Binding-site contacts:
Ligand atom C1 contacts residue THR156 of chain 13.E at 3.4 Å.
Ligand atom O5 contacts residue ASN154 of chain 13.E at 4.2 Å.
Ligand atom O7 contacts residue GLY150 of chain 13.E at 3.7 Å.
Ligand atom C3 contacts residue ASN154 of chain 13.E at 3.6 Å.
Ligand atom C7 contacts residue MET151 of chain 13.E at 4.3 Å (hydrophobic).
Ligand atom C7 contacts residue GLY150 of chain 13.E at 3.9 Å.
Ligand atom O7 contacts residue MET151 of chain 13.E at 3.6 Å.
Ligand atom O3 contacts residue ASN154 of chain 13.E at 4.1 Å.
Ligand atom N2 contacts residue ASN154 of chain 13.E at 1.4 Å (h-bond).
Ligand atom O6 contacts residue THR156 of chain 13.E at 3.5 Å (h-bond).
Ligand atom O5 contacts residue THR156 of chain 13.E at 3.2 Å (h-bond).
Ligand atom C7 contacts residue ASN154 of chain 13.E at 2.0 Å.
Ligand atom C5 contacts residue THR156 of chain 13.E at 3.8 Å.
Ligand atom C8 contacts residue GLY150 of chain 13.E at 3.5 Å.
Ligand atom C8 contacts residue ASN154 of chain 13.E at 2.4 Å.
Ligand atom C2 contacts residue ASN154 of chain 13.E at 2.6 Å.
Ligand atom C8 contacts residue VAL153 of chain 13.E at 4.3 Å (hydrophobic).
Ligand atom O7 contacts residue ASN154 of chain 13.E at 3.2 Å (h-bond).
Ligand atom C6 contacts residue THR156 of chain 13.E at 4.4 Å.
Ligand atom C1 contacts residue ASN154 of chain 13.E at 2.9 Å.

Sequence of chain 13.E:
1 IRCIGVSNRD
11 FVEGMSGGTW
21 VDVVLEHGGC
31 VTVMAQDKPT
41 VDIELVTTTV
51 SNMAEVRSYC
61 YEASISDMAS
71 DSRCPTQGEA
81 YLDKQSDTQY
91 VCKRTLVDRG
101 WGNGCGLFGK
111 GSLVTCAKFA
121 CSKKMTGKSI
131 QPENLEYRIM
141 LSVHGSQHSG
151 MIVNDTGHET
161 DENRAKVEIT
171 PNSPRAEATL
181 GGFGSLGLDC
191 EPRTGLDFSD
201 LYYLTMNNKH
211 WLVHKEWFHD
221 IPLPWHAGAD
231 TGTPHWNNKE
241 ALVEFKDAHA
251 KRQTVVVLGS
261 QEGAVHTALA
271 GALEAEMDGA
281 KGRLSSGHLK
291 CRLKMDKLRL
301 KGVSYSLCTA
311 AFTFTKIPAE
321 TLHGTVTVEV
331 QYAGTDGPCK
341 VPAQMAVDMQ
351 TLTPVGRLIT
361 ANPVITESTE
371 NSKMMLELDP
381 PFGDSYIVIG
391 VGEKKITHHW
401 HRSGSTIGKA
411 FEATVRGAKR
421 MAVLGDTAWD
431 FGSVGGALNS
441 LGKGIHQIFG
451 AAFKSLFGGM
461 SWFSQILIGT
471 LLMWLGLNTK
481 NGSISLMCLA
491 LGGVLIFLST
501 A

This small molecule binds to this protein.
Small molecule (SMILES): CC(=O)N[C@H]1[C@H](O[C@H]2[C@H](O)[C@@H](NC(C)=O)CO[C@@H]2CO)O[C@H](CO)[C@@H](O)[C@@H]1O